This small molecule binds to this protein.
Small molecule (SMILES): CC(=O)N[C@H]1[C@H](O[C@H]2[C@H](O)[C@@H](NC(C)=O)CO[C@@H]2CO)O[C@H](CO)[C@@H](O)[C@@H]1O

Sequence of chain 1.A:
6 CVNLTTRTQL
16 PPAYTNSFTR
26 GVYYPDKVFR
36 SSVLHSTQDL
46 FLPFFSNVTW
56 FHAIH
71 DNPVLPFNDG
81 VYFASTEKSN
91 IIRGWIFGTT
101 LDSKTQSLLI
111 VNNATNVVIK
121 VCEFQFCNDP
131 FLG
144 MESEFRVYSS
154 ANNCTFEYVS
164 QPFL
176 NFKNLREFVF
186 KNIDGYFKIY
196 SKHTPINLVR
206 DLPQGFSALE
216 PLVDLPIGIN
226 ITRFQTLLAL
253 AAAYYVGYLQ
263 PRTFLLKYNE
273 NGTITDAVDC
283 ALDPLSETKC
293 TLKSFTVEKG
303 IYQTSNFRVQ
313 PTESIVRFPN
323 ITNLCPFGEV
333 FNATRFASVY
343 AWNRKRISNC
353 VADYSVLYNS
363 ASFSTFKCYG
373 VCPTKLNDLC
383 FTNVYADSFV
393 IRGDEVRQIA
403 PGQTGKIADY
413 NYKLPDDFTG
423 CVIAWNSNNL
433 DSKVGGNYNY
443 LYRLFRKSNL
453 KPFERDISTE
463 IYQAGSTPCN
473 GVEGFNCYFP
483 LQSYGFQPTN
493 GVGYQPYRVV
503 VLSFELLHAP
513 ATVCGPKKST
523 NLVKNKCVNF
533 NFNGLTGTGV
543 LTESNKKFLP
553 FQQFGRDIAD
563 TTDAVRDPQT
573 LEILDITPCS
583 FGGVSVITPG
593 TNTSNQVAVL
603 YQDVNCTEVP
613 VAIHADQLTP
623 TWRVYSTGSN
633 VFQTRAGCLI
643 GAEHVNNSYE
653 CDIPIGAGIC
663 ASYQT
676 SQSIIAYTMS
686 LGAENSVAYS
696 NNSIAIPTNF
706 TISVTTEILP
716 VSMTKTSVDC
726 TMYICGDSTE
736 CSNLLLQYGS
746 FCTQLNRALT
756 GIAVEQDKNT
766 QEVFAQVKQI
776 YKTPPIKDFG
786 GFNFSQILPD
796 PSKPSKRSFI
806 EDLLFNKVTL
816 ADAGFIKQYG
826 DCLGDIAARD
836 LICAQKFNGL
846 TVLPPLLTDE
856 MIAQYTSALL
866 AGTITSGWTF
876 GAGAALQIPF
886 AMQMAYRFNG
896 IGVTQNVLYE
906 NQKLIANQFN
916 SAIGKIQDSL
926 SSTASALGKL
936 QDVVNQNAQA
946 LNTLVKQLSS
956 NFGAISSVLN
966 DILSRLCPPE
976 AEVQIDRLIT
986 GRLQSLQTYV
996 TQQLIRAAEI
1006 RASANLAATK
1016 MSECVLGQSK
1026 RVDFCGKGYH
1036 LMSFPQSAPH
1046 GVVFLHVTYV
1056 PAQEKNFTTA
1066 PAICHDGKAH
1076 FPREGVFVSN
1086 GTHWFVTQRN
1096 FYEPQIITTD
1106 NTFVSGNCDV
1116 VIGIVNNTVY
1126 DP

Sequence of chain 1.B:
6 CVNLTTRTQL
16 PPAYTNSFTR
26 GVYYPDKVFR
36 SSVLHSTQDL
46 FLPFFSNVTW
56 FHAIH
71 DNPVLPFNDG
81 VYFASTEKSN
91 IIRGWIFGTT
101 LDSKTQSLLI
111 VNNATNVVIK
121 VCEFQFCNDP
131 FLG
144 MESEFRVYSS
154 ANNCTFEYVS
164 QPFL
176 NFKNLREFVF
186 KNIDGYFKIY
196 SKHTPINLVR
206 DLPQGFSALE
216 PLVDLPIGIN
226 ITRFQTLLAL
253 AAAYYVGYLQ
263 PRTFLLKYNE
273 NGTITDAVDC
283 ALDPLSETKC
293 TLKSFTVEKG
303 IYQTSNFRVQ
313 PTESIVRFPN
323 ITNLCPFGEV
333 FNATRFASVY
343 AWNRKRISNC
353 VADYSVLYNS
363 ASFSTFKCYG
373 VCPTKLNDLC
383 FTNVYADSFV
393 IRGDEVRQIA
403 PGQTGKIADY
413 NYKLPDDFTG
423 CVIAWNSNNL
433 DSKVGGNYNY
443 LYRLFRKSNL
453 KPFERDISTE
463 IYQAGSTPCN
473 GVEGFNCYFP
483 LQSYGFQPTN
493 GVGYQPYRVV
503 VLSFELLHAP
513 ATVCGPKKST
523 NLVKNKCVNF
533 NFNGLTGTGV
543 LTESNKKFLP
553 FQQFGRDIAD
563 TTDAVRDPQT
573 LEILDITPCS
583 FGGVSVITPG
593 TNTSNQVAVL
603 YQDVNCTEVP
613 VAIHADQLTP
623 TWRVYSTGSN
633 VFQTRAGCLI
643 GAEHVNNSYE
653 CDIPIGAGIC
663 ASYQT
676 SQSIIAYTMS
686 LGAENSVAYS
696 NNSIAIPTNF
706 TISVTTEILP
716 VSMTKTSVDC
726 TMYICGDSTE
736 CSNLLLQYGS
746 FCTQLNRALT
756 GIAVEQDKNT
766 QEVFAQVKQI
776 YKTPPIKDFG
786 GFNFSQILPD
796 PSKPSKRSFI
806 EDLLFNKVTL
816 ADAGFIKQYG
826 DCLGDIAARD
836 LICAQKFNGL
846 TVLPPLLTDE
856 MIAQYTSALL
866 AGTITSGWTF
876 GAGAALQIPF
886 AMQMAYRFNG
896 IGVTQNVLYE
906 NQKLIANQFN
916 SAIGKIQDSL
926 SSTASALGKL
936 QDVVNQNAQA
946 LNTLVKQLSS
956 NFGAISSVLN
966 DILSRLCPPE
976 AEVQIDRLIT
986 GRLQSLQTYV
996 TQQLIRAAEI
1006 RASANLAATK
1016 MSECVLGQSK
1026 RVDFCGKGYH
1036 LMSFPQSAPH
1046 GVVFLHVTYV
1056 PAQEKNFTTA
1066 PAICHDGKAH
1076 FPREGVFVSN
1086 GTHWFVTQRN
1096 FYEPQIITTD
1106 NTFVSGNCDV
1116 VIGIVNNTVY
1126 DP

Binding-site contacts:
Ligand atom C4 contacts residue ASN225 of chain 1.B at 4.2 Å.
Ligand atom C1 contacts residue THR227 of chain 1.B at 3.8 Å.
Ligand atom C2 contacts residue ASN225 of chain 1.B at 2.4 Å.
Ligand atom C8 contacts residue ASN451 of chain 1.A at 3.3 Å.
Ligand atom O7 contacts residue ARG448 of chain 1.A at 2.9 Å (salt-bridge).
Ligand atom C7 contacts residue ASN225 of chain 1.B at 3.8 Å.
Ligand atom O5 contacts residue THR227 of chain 1.B at 3.4 Å.
Ligand atom O5 contacts residue THR99 of chain 1.B at 4.0 Å.
Ligand atom N2 contacts residue ASN225 of chain 1.B at 2.8 Å (h-bond).
Ligand atom C5 contacts residue ASN225 of chain 1.B at 3.7 Å.
Ligand atom C7 contacts residue ASN451 of chain 1.A at 4.2 Å.
Ligand atom C6 contacts residue THR227 of chain 1.B at 4.0 Å.
Ligand atom C5 contacts residue THR227 of chain 1.B at 3.7 Å.
Ligand atom C1 contacts residue ASN225 of chain 1.B at 1.4 Å.
Ligand atom C6 contacts residue LYS449 of chain 1.A at 4.0 Å.
Ligand atom O3 contacts residue SER450 of chain 1.A at 4.5 Å.
Ligand atom O5 contacts residue ASN225 of chain 1.B at 2.4 Å (h-bond).
Ligand atom C8 contacts residue ARG448 of chain 1.A at 3.5 Å.
Ligand atom N2 contacts residue ARG448 of chain 1.A at 4.4 Å.
Ligand atom C7 contacts residue ARG448 of chain 1.A at 3.3 Å.
Ligand atom C8 contacts residue LYS453 of chain 1.A at 4.1 Å.
Ligand atom C3 contacts residue ASN225 of chain 1.B at 3.7 Å.
Ligand atom O7 contacts residue ASN225 of chain 1.B at 4.3 Å.
Ligand atom O6 contacts residue LYS449 of chain 1.A at 4.1 Å.
Ligand atom O7 contacts residue ASN451 of chain 1.A at 4.2 Å.
Ligand atom O7 contacts residue SER450 of chain 1.A at 4.2 Å.
Ligand atom C8 contacts residue GLU456 of chain 1.A at 3.7 Å.
Ligand atom C7 contacts residue GLU456 of chain 1.A at 4.2 Å.